Binding-site contacts:
Ligand atom C7 contacts residue ASN142 of chain 1.A at 3.5 Å.
Ligand atom C3 contacts residue ASN142 of chain 1.A at 3.8 Å.
Ligand atom C2 contacts residue ASN142 of chain 1.A at 2.4 Å.
Ligand atom O7 contacts residue ASN142 of chain 1.A at 3.8 Å.
Ligand atom C5 contacts residue ASN142 of chain 1.A at 3.7 Å.
Ligand atom C1 contacts residue ASN142 of chain 1.A at 1.4 Å.
Ligand atom N2 contacts residue ASN142 of chain 1.A at 2.9 Å (h-bond).
Ligand atom C8 contacts residue LYS153 of chain 1.A at 4.4 Å.
Ligand atom C4 contacts residue ASN142 of chain 1.A at 4.2 Å.
Ligand atom C8 contacts residue ILE122 of chain 1.A at 3.7 Å (hydrophobic).
Ligand atom C8 contacts residue THR120 of chain 1.A at 3.8 Å.
Ligand atom O7 contacts residue LYS153 of chain 1.A at 2.5 Å (salt-bridge).
Ligand atom C7 contacts residue LYS153 of chain 1.A at 3.7 Å.
Ligand atom O5 contacts residue ASN142 of chain 1.A at 2.4 Å (h-bond).

A small-molecule ligand and the protein it binds are described below.
Small molecule (SMILES): CC(=O)N[C@H]1[C@H](O[C@H]2[C@H](O)[C@@H](NC(C)=O)CO[C@@H]2CO)O[C@H](CO)[C@@H](O[C@@H]2O[C@H](CO)[C@@H](O)[C@H](O)[C@@H]2O)[C@@H]1O

Sequence of chain 1.A:
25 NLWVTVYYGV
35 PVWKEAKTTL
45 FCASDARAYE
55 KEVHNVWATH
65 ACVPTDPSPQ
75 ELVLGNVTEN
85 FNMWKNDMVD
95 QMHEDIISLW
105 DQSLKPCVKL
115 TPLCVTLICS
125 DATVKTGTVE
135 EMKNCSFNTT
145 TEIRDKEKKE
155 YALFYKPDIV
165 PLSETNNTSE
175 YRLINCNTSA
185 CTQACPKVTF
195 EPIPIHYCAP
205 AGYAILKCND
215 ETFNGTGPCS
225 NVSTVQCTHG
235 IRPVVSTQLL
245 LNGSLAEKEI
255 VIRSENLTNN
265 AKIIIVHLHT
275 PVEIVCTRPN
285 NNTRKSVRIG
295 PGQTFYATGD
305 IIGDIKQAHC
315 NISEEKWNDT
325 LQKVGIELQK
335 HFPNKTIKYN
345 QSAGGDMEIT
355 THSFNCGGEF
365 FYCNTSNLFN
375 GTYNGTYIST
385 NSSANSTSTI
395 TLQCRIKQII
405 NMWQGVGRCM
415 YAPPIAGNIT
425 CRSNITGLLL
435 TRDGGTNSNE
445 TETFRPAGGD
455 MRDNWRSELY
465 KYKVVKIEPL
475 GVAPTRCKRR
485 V